Binding-site contacts:
Ligand atom N2 contacts residue ASN152 of chain 1.E at 2.9 Å (h-bond).
Ligand atom O7 contacts residue ASN152 of chain 1.E at 3.7 Å.
Ligand atom C4 contacts residue ASN152 of chain 1.E at 4.2 Å.
Ligand atom C7 contacts residue ASN152 of chain 1.E at 3.5 Å.
Ligand atom C3 contacts residue ASN152 of chain 1.E at 3.8 Å.
Ligand atom C5 contacts residue ASN152 of chain 1.E at 3.7 Å.
Ligand atom C8 contacts residue ASN151 of chain 1.E at 4.0 Å.
Ligand atom O5 contacts residue ASN152 of chain 1.E at 2.4 Å (h-bond).
Ligand atom C1 contacts residue ASN152 of chain 1.E at 1.4 Å.
Ligand atom C2 contacts residue ASN152 of chain 1.E at 2.5 Å.

Sequence of chain 1.E:
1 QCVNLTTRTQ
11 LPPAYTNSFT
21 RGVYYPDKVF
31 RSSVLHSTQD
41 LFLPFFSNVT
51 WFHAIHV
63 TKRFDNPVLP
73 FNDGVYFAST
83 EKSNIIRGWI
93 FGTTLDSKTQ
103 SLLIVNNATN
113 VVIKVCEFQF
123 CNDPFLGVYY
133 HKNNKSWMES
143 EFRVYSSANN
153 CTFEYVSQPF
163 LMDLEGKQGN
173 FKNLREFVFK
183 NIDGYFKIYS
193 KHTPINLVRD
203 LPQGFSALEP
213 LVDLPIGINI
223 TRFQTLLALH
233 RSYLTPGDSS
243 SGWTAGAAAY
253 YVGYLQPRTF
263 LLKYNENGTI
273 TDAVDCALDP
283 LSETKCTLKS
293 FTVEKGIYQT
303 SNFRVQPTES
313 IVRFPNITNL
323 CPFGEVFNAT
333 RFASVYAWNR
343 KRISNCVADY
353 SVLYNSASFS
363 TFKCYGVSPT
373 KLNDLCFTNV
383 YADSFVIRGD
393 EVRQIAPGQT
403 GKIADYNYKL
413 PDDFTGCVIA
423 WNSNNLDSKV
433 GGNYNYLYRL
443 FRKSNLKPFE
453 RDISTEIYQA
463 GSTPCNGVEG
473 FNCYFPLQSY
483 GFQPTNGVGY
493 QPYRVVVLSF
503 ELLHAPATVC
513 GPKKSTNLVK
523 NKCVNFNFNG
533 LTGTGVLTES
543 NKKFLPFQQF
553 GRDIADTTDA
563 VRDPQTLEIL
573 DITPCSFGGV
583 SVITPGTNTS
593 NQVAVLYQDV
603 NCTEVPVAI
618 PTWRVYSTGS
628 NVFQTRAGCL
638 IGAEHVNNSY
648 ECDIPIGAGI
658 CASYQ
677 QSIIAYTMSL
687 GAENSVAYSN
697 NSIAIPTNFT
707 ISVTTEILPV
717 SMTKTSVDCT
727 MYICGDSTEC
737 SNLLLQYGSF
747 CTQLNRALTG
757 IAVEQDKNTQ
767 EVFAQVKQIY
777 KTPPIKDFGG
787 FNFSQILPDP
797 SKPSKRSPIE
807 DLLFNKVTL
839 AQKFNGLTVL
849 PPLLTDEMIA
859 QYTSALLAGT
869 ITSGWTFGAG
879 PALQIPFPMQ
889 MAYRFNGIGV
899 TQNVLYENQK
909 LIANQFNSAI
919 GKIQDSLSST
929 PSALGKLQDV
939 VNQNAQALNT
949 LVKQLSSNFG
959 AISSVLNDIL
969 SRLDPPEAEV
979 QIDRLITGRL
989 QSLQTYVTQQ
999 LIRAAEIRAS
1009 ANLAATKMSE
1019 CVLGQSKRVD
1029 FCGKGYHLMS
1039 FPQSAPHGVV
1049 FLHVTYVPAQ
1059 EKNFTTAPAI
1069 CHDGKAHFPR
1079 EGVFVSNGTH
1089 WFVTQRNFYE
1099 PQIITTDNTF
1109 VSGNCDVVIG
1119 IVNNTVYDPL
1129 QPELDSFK

This protein binds this small molecule.
Small molecule (SMILES): CC(=O)N[C@@H]1[C@@H](O)[C@H](O)[C@@H](CO)O[C@H]1O